Binding-site contacts:
Ligand atom C7 contacts residue LEU535 of chain 1.A at 3.7 Å (hydrophobic).
Ligand atom N1 contacts residue PHE386 of chain 1.B at 3.4 Å.
Ligand atom C9 contacts residue TYR334 of chain 1.B at 3.5 Å (hydrophobic).
Ligand atom N3 contacts residue LEU535 of chain 1.A at 3.8 Å.
Ligand atom C19 contacts residue GLN332 of chain 1.B at 3.8 Å.
Ligand atom C16 contacts residue GLY357 of chain 1.B at 3.7 Å.
Ligand atom C17 contacts residue THR510 of chain 1.A at 3.8 Å.
Ligand atom C4 contacts residue PHE386 of chain 1.B at 3.6 Å (hydrophobic).
Ligand atom C8 contacts residue PHE386 of chain 1.B at 3.8 Å (hydrophobic).
Ligand atom N5 contacts residue THR564 of chain 1.A at 3.0 Å (h-bond).
Ligand atom C11 contacts residue PHE386 of chain 1.B at 3.7 Å (hydrophobic).
Ligand atom C6 contacts residue TYR334 of chain 1.B at 3.6 Å (hydrophobic).
Ligand atom N3 contacts residue THR564 of chain 1.A at 3.3 Å (h-bond).
Ligand atom C16 contacts residue VAL359 of chain 1.B at 3.8 Å (hydrophobic).
Ligand atom C7 contacts residue PHE386 of chain 1.B at 3.5 Å (hydrophobic).
Ligand atom N6 contacts residue THR564 of chain 1.A at 3.7 Å.
Ligand atom N5 contacts residue ILE563 of chain 1.A at 3.9 Å.
Ligand atom C22 contacts residue THR564 of chain 1.A at 3.7 Å.
Ligand atom C16 contacts residue PHE327 of chain 1.B at 3.7 Å (hydrophobic).
Ligand atom C18 contacts residue TYR334 of chain 1.B at 3.7 Å (hydrophobic).
Ligand atom C21 contacts residue PHE386 of chain 1.B at 3.6 Å (hydrophobic).
Ligand atom N7 contacts residue GLN332 of chain 1.B at 3.1 Å (h-bond).
Ligand atom C8 contacts residue LEU535 of chain 1.A at 3.8 Å (hydrophobic).
Ligand atom O1 contacts residue LEU535 of chain 1.A at 3.7 Å.
Ligand atom C11 contacts residue LEU535 of chain 1.A at 3.9 Å (hydrophobic).
Ligand atom C9 contacts residue LEU535 of chain 1.A at 3.7 Å (hydrophobic).
Ligand atom C1 contacts residue TYR334 of chain 1.B at 3.9 Å (hydrophobic).
Ligand atom O1 contacts residue TYR334 of chain 1.B at 3.5 Å.
Ligand atom C10 contacts residue LEU535 of chain 1.A at 3.7 Å (hydrophobic).
Ligand atom C18 contacts residue VAL359 of chain 1.B at 3.8 Å (hydrophobic).
Ligand atom N5 contacts residue ASP533 of chain 1.A at 2.7 Å (salt-bridge).
Ligand atom C7 contacts residue ASP533 of chain 1.A at 3.7 Å.
Ligand atom C4 contacts residue LEU535 of chain 1.A at 3.7 Å (hydrophobic).
Ligand atom C20 contacts residue PHE329 of chain 1.B at 3.5 Å (hydrophobic).
Ligand atom C2 contacts residue VAL333 of chain 1.B at 3.7 Å (hydrophobic).
Ligand atom N1 contacts residue ASP533 of chain 1.A at 2.7 Å (salt-bridge).
Ligand atom C1 contacts residue VAL333 of chain 1.B at 3.8 Å (hydrophobic).
Ligand atom C11 contacts residue ASP533 of chain 1.A at 3.5 Å.
Ligand atom C2 contacts residue TYR334 of chain 1.B at 3.6 Å (hydrophobic).
Ligand atom C20 contacts residue GLY562 of chain 1.A at 3.4 Å.

Sequence of chain 1.B:
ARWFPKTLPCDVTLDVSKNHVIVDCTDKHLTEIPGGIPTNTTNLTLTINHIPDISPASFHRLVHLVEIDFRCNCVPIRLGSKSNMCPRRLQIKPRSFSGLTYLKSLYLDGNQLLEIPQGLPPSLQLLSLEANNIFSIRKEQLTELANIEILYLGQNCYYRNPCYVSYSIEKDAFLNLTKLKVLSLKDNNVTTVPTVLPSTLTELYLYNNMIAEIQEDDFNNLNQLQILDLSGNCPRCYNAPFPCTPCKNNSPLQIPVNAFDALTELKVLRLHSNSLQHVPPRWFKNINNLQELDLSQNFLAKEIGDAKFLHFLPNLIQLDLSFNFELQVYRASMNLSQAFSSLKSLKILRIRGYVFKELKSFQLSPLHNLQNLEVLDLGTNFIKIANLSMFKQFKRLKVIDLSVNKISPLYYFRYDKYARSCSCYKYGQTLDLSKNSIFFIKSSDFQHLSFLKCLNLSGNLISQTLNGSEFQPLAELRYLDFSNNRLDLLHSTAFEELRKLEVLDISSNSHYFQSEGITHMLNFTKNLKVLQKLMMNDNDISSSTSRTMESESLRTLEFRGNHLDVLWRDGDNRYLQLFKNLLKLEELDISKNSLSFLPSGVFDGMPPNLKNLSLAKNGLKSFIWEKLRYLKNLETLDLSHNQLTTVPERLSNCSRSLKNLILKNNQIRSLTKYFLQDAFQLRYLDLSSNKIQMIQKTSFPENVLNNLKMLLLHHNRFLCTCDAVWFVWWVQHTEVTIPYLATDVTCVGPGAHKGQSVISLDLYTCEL

Sequence of chain 1.A:
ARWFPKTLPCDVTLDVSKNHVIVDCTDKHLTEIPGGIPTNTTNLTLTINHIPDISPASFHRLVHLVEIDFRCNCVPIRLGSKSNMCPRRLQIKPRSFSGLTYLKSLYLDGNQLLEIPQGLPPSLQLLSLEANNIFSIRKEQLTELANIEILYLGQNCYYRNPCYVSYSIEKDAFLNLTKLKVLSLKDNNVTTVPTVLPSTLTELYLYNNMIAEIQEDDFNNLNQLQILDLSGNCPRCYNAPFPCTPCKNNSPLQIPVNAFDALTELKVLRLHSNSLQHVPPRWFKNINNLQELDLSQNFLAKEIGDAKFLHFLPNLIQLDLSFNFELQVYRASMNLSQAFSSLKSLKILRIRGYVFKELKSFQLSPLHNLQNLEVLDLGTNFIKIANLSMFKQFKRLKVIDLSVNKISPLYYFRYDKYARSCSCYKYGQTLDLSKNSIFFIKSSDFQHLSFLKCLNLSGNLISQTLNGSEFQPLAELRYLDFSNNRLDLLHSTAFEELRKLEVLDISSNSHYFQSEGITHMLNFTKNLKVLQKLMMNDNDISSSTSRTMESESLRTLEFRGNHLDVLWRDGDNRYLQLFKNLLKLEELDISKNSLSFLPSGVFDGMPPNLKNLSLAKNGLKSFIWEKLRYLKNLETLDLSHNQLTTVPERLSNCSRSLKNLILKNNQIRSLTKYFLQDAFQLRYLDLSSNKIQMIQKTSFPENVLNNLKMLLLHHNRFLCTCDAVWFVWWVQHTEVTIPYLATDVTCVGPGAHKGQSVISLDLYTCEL

This protein binds this small molecule.
Small molecule (SMILES): CCCCNc1nc(N)nc2cn(Cc3ccc(CNC4CCC4)cc3OC)nc12